Binding-site contacts:
Ligand atom O7 contacts residue VAL11 of chain 1.A at 4.5 Å.
Ligand atom C8 contacts residue THR98 of chain 1.A at 3.9 Å.
Ligand atom C5 contacts residue ASN10 of chain 1.A at 2.8 Å.
Ligand atom C3 contacts residue ASN10 of chain 1.A at 2.9 Å.
Ligand atom C8 contacts residue ASN10 of chain 1.A at 4.2 Å.
Ligand atom C7 contacts residue ASN10 of chain 1.A at 3.9 Å.
Ligand atom C8 contacts residue GLU9 of chain 1.A at 4.5 Å.
Ligand atom C1 contacts residue ASN10 of chain 1.A at 1.5 Å.
Ligand atom O7 contacts residue THR98 of chain 1.A at 4.4 Å.
Ligand atom O5 contacts residue ASN10 of chain 1.A at 2.4 Å (h-bond).
Ligand atom N2 contacts residue VAL11 of chain 1.A at 4.0 Å.
Ligand atom C6 contacts residue ASN10 of chain 1.A at 4.2 Å.
Ligand atom C2 contacts residue ASN10 of chain 1.A at 2.5 Å.
Ligand atom C7 contacts residue VAL11 of chain 1.A at 4.2 Å (hydrophobic).
Ligand atom C4 contacts residue ASN10 of chain 1.A at 3.4 Å.
Ligand atom O4 contacts residue ASN10 of chain 1.A at 4.3 Å.
Ligand atom O3 contacts residue ASN10 of chain 1.A at 4.2 Å.
Ligand atom N2 contacts residue ASN10 of chain 1.A at 3.0 Å (h-bond).

This protein binds this small molecule.
Small molecule (SMILES): CC(=O)N[C@@H]1[C@@H](O)[C@H](O)[C@@H](CO)O[C@H]1O

Sequence of chain 1.A:
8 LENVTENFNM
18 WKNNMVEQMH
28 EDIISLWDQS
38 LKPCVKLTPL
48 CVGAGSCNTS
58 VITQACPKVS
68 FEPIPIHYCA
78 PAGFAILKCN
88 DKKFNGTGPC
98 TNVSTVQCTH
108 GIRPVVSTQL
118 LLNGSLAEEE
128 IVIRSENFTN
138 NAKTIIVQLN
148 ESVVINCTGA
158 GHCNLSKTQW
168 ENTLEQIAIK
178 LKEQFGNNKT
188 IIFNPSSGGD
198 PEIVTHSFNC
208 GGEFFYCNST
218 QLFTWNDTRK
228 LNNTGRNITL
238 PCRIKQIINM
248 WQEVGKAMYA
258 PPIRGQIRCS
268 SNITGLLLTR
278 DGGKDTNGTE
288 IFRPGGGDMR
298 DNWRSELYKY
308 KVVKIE